This small molecule binds to this protein.
Small molecule (SMILES): COc1ccnc(NN)n1

Sequence of chain 1.A:
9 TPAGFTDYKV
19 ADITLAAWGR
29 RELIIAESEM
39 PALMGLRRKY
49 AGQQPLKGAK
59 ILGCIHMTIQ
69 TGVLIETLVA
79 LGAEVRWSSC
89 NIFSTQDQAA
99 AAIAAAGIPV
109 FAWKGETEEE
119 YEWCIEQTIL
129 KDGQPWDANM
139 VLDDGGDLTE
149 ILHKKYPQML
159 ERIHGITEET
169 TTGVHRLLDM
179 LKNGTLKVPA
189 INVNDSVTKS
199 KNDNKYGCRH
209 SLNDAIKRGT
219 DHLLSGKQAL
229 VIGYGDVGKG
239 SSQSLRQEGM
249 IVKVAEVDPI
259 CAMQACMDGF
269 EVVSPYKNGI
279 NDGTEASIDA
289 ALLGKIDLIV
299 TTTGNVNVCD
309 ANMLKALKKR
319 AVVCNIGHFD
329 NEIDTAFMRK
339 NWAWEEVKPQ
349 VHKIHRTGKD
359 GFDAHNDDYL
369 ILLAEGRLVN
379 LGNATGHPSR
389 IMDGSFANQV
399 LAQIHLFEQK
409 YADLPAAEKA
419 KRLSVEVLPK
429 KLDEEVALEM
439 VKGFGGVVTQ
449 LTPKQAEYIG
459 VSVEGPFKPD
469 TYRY

Binding-site contacts:
Ligand atom N contacts residue ILE21 of chain 1.A at 4.0 Å.
Ligand atom N2 contacts residue VAL18 of chain 1.A at 3.5 Å (h-bond).
Ligand atom N3 contacts residue LYS17 of chain 1.A at 3.4 Å.
Ligand atom C2 contacts residue ASP20 of chain 1.A at 3.5 Å.
Ligand atom C1 contacts residue ASP20 of chain 1.A at 4.2 Å.
Ligand atom N3 contacts residue VAL18 of chain 1.A at 3.1 Å (h-bond).
Ligand atom N1 contacts residue VAL18 of chain 1.A at 3.8 Å.
Ligand atom N1 contacts residue R8S1 of chain 1.N at 3.3 Å.
Ligand atom C1 contacts residue ALA19 of chain 1.A at 3.5 Å (hydrophobic).
Ligand atom N1 contacts residue ALA19 of chain 1.A at 4.0 Å.
Ligand atom N3 contacts residue R8S1 of chain 1.N at 4.1 Å.
Ligand atom C2 contacts residue ALA19 of chain 1.A at 3.7 Å (hydrophobic).
Ligand atom C4 contacts residue R8S1 of chain 1.N at 3.7 Å.
Ligand atom N contacts residue TYR16 of chain 1.A at 4.0 Å.
Ligand atom N2 contacts residue R8S1 of chain 1.N at 3.4 Å.
Ligand atom N3 contacts residue TYR16 of chain 1.A at 3.7 Å.
Ligand atom C1 contacts residue VAL18 of chain 1.A at 4.4 Å (hydrophobic).
Ligand atom C1 contacts residue ILE21 of chain 1.A at 4.4 Å (hydrophobic).
Ligand atom C2 contacts residue ILE21 of chain 1.A at 3.2 Å (hydrophobic).
Ligand atom C4 contacts residue VAL18 of chain 1.A at 3.5 Å (hydrophobic).
Ligand atom C1 contacts residue R8S1 of chain 1.N at 4.2 Å.
Ligand atom N contacts residue VAL18 of chain 1.A at 3.8 Å.
Ligand atom N2 contacts residue LYS17 of chain 1.A at 4.2 Å.
Ligand atom O contacts residue ALA19 of chain 1.A at 3.4 Å (h-bond).
Ligand atom C3 contacts residue ILE21 of chain 1.A at 2.9 Å (hydrophobic).
Ligand atom C3 contacts residue ALA19 of chain 1.A at 4.4 Å (hydrophobic).
Ligand atom C3 contacts residue ASP20 of chain 1.A at 3.9 Å.
Ligand atom C3 contacts residue VAL18 of chain 1.A at 4.2 Å (hydrophobic).